Sequence of chain 1.C:
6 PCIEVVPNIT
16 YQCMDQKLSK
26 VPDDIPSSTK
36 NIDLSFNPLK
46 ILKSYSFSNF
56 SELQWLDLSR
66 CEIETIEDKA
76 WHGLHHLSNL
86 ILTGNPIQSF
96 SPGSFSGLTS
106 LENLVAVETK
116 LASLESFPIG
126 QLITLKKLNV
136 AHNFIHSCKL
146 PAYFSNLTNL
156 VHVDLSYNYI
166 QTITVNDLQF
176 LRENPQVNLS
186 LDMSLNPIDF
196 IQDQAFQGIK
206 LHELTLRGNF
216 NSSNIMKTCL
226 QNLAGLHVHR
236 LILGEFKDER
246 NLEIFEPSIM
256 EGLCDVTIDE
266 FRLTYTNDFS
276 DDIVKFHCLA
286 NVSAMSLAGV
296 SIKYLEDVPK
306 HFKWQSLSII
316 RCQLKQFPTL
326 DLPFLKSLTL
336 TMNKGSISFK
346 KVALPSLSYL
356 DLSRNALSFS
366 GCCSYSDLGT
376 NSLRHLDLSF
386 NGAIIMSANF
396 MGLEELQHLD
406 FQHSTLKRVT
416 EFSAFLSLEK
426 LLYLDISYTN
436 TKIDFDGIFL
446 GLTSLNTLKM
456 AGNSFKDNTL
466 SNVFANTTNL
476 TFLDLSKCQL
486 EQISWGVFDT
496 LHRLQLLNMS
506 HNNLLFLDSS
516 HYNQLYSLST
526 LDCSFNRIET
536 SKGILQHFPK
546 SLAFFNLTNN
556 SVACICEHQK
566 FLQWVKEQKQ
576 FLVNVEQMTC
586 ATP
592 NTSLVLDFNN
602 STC

The protein below binds the small molecule below.
Small molecule (SMILES): CCCCCCCCCCC[C@@H](O)CC(=O)N[C@H]1[C@@H](OP(=O)(O)O)O[C@H](CO)[C@@H](O)[C@@H]1OC(=O)C[C@H](O)CCCCCCCCCCC

Sequence of chain 1.B:
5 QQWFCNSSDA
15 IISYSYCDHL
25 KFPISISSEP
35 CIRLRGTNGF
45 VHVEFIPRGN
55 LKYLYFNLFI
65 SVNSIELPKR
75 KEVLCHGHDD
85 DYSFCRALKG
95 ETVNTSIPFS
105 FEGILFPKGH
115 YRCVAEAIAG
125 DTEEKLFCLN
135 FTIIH

Binding-site contacts:
Ligand atom C23 contacts residue ILE64 of chain 1.B at 3.8 Å (hydrophobic).
Ligand atom C24 contacts residue PHE110 of chain 1.B at 3.5 Å (hydrophobic).
Ligand atom C25 contacts residue ILE64 of chain 1.B at 3.9 Å (hydrophobic).
Ligand atom C39 contacts residue LP41 of chain 1.I at 3.8 Å.
Ligand atom C5 contacts residue LP41 of chain 1.I at 3.5 Å.
Ligand atom O43 contacts residue GLY107 of chain 1.B at 3.9 Å.
Ligand atom C37 contacts residue ILE36 of chain 1.B at 3.8 Å (hydrophobic).
Ligand atom C23 contacts residue LEU71 of chain 1.B at 3.9 Å (hydrophobic).
Ligand atom O4 contacts residue PHE105 of chain 1.B at 3.6 Å.
Ligand atom C37 contacts residue LP41 of chain 1.I at 3.7 Å.
Ligand atom C22 contacts residue PHE110 of chain 1.B at 3.9 Å (hydrophobic).
Ligand atom C18 contacts residue PHE417 of chain 1.C at 3.9 Å (hydrophobic).
Ligand atom O42 contacts residue ILE108 of chain 1.B at 3.4 Å.
Ligand atom P45 contacts residue SER392 of chain 1.C at 3.9 Å.
Ligand atom C41 contacts residue CYS117 of chain 1.B at 3.8 Å (hydrophobic).
Ligand atom C19 contacts residue ARG74 of chain 1.B at 3.3 Å.
Ligand atom O6 contacts residue LP41 of chain 1.I at 1.4 Å.
Ligand atom C6 contacts residue LP41 of chain 1.I at 2.3 Å.
Ligand atom O48 contacts residue SER392 of chain 1.C at 2.9 Å (h-bond).
Ligand atom C29 contacts residue PHE105 of chain 1.B at 3.5 Å (hydrophobic).
Ligand atom O4 contacts residue GLU106 of chain 1.B at 2.8 Å (salt-bridge).
Ligand atom C8 contacts residue SER392 of chain 1.C at 3.4 Å.
Ligand atom O5 contacts residue LP41 of chain 1.I at 3.7 Å.
Ligand atom C28 contacts residue GLY107 of chain 1.B at 3.8 Å.
Ligand atom C33 contacts residue PHE105 of chain 1.B at 3.8 Å (hydrophobic).
Ligand atom C4 contacts residue LP41 of chain 1.I at 3.9 Å.
Ligand atom C25 contacts residue TYR115 of chain 1.B at 3.8 Å (hydrophobic).
Ligand atom O42 contacts residue GLY107 of chain 1.B at 3.4 Å (h-bond).
Ligand atom C2 contacts residue LP41 of chain 1.I at 3.9 Å.
Ligand atom C22 contacts residue LEU71 of chain 1.B at 3.9 Å (hydrophobic).
Ligand atom O46 contacts residue SER392 of chain 1.C at 3.8 Å.
Ligand atom O43 contacts residue ILE108 of chain 1.B at 3.4 Å (h-bond).
Ligand atom O44 contacts residue ARG413 of chain 1.C at 3.5 Å (salt-bridge).
Ligand atom O44 contacts residue ARG74 of chain 1.B at 3.9 Å.
Ligand atom C29 contacts residue GLY107 of chain 1.B at 3.6 Å.
Ligand atom C28 contacts residue GLU106 of chain 1.B at 3.9 Å.
Ligand atom C32 contacts residue PHE110 of chain 1.B at 3.6 Å (hydrophobic).
Ligand atom O43 contacts residue PHE110 of chain 1.B at 3.8 Å.
Ligand atom C17 contacts residue SER392 of chain 1.C at 3.6 Å.
Ligand atom C16 contacts residue SER392 of chain 1.C at 4.0 Å.

Sequence of chain 1.A:
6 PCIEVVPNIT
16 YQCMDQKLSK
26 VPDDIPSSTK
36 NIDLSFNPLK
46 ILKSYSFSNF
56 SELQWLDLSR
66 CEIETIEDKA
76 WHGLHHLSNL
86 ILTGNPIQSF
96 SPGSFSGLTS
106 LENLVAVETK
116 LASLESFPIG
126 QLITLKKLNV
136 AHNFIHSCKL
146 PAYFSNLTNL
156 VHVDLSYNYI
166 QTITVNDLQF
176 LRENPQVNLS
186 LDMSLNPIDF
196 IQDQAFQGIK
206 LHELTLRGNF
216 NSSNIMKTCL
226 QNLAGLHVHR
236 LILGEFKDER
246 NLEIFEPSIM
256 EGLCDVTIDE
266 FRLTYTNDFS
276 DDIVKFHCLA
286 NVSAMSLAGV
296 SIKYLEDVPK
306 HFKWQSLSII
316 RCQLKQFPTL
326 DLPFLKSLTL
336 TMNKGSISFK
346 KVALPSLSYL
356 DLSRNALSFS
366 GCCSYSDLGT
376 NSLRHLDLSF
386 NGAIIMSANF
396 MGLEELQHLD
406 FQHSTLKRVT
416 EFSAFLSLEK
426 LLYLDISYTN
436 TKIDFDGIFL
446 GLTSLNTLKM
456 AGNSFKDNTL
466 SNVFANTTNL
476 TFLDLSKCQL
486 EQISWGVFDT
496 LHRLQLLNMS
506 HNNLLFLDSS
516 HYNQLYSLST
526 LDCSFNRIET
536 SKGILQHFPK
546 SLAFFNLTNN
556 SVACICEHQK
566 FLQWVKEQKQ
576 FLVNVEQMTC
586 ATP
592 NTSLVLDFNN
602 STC